Sequence of chain 2.A:
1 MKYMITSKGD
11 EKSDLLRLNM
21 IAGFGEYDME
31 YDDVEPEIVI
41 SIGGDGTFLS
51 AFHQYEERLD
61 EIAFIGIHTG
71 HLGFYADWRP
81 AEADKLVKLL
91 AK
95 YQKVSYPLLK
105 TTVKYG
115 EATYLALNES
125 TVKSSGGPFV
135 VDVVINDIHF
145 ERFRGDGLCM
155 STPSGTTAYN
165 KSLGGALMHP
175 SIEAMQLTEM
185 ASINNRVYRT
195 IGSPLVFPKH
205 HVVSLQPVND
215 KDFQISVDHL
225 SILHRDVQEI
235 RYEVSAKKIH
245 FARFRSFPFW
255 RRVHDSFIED

Binding-site contacts:
Ligand atom C6 contacts residue ASP45 of chain 2.A at 3.9 Å.
Ligand atom C5 contacts residue ALA162 of chain 2.A at 4.1 Å (hydrophobic).
Ligand atom N1 contacts residue SER158 of chain 2.A at 3.1 Å (h-bond).
Ligand atom C contacts residue ASN122 of chain 2.A at 3.4 Å.
Ligand atom C4 contacts residue PHE74 of chain 2.A at 3.5 Å (hydrophobic).
Ligand atom C3 contacts residue PHE74 of chain 2.A at 4.3 Å (hydrophobic).
Ligand atom N1 contacts residue TYR75 of chain 2.A at 3.4 Å (h-bond).
Ligand atom C3 contacts residue THR161 of chain 2.A at 3.4 Å.
Ligand atom C contacts residue LEU49 of chain 2.A at 3.8 Å (hydrophobic).
Ligand atom N1 contacts residue PHE74 of chain 2.A at 4.3 Å.
Ligand atom N2 contacts residue THR161 of chain 2.A at 2.6 Å (h-bond).
Ligand atom C contacts residue ASP45 of chain 2.A at 3.5 Å.
Ligand atom C5 contacts residue ASP45 of chain 2.A at 3.6 Å.
Ligand atom C2 contacts residue ASP45 of chain 2.A at 3.9 Å.
Ligand atom N1 contacts residue THR161 of chain 2.A at 3.3 Å (h-bond).
Ligand atom N contacts residue ALA162 of chain 2.A at 4.2 Å.
Ligand atom C3 contacts residue ASN122 of chain 2.A at 3.9 Å.
Ligand atom N contacts residue ASN122 of chain 2.A at 2.8 Å (h-bond).
Ligand atom C1 contacts residue ASP45 of chain 2.A at 3.4 Å.
Ligand atom N contacts residue ASP45 of chain 2.A at 3.8 Å.
Ligand atom C2 contacts residue ASN122 of chain 2.A at 3.9 Å.
Ligand atom N2 contacts residue ALA162 of chain 2.A at 3.7 Å.
Ligand atom C3 contacts residue SER158 of chain 2.A at 4.3 Å.
Ligand atom N1 contacts residue GLY159 of chain 2.A at 4.0 Å.
Ligand atom C contacts residue GLY46 of chain 2.A at 3.8 Å.
Ligand atom N2 contacts residue PHE74 of chain 2.A at 3.5 Å.
Ligand atom C4 contacts residue THR161 of chain 2.A at 3.5 Å.
Ligand atom N contacts residue TYR75 of chain 2.A at 3.6 Å.
Ligand atom N1 contacts residue ALA162 of chain 2.A at 4.0 Å.
Ligand atom C3 contacts residue TYR75 of chain 2.A at 4.1 Å (hydrophobic).
Ligand atom N3 contacts residue THR161 of chain 2.A at 4.4 Å.
Ligand atom C4 contacts residue ASP45 of chain 2.A at 4.3 Å.
Ligand atom C3 contacts residue ALA162 of chain 2.A at 3.7 Å (hydrophobic).
Ligand atom N4 contacts residue ASP45 of chain 2.A at 3.6 Å.
Ligand atom C2 contacts residue TYR75 of chain 2.A at 4.1 Å (hydrophobic).
Ligand atom C1 contacts residue ASN122 of chain 2.A at 3.4 Å.
Ligand atom C4 contacts residue ALA162 of chain 2.A at 4.1 Å (hydrophobic).
Ligand atom N3 contacts residue ASP45 of chain 2.A at 3.9 Å.
Ligand atom N1 contacts residue ASN122 of chain 2.A at 3.1 Å (h-bond).
Ligand atom C2 contacts residue ALA162 of chain 2.A at 3.7 Å (hydrophobic).

The small molecule below binds the protein below.
Small molecule (SMILES): Cc1nc2c(N)ncnc2n1CCCl